Binding-site contacts:
Ligand atom O7 contacts residue HIS170 of chain 1.A at 2.7 Å (h-bond).
Ligand atom O7 contacts residue ASN239 of chain 1.A at 4.3 Å.
Ligand atom O5 contacts residue ASN239 of chain 1.A at 2.4 Å (h-bond).
Ligand atom C1 contacts residue ARG238 of chain 1.A at 3.8 Å.
Ligand atom C3 contacts residue ASN239 of chain 1.A at 3.8 Å.
Ligand atom C2 contacts residue ASN239 of chain 1.A at 2.5 Å.
Ligand atom C8 contacts residue ASN239 of chain 1.A at 3.3 Å.
Ligand atom N2 contacts residue HIS170 of chain 1.A at 3.4 Å (h-bond).
Ligand atom C5 contacts residue ASN239 of chain 1.A at 3.7 Å.
Ligand atom C4 contacts residue ASN239 of chain 1.A at 4.3 Å.
Ligand atom C7 contacts residue HIS170 of chain 1.A at 3.2 Å.
Ligand atom O7 contacts residue THR241 of chain 1.A at 4.2 Å.
Ligand atom C7 contacts residue ASN239 of chain 1.A at 3.6 Å.
Ligand atom O5 contacts residue ARG238 of chain 1.A at 3.5 Å (salt-bridge).
Ligand atom C8 contacts residue HIS170 of chain 1.A at 4.3 Å.
Ligand atom N2 contacts residue ASN239 of chain 1.A at 2.9 Å (h-bond).
Ligand atom C1 contacts residue ASN239 of chain 1.A at 1.4 Å.
Ligand atom C8 contacts residue VAL22 of chain 1.A at 4.4 Å (hydrophobic).

The small molecule below binds the protein below.
Small molecule (SMILES): CC(=O)N[C@@H]1[C@@H](O)[C@H](O)[C@@H](CO)O[C@H]1O

Sequence of chain 1.A:
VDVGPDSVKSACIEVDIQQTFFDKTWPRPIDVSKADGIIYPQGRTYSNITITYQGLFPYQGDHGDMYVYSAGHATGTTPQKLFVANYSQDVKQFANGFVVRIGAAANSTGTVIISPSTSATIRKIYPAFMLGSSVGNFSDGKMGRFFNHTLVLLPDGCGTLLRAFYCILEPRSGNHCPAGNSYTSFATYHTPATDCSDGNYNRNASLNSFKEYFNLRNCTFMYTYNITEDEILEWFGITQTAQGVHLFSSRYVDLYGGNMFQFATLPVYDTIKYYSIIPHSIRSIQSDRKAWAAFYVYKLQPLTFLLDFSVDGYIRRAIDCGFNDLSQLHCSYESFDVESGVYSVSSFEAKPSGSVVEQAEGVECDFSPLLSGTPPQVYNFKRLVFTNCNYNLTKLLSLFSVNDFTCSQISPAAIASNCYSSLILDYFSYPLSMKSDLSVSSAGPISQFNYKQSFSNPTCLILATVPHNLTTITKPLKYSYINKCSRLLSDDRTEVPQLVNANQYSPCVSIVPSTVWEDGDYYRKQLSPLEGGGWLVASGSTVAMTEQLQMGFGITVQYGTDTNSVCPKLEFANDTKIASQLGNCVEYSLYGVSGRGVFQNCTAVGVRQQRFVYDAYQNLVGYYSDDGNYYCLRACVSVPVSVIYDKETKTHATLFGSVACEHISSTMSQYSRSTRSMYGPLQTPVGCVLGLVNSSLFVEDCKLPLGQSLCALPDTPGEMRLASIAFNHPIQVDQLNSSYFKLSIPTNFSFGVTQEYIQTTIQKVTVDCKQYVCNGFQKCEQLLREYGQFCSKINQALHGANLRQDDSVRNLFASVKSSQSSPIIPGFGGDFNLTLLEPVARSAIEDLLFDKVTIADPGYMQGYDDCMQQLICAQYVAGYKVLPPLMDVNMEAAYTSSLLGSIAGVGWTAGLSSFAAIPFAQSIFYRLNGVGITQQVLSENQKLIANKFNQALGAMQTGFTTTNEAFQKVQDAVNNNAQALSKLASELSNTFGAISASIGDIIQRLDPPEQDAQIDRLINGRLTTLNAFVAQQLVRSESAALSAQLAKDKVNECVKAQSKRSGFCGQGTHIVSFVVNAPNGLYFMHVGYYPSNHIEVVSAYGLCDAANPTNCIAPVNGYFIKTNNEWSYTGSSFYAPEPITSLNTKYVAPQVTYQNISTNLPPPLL